A small-molecule ligand and the protein it binds are described below.
Small molecule (SMILES): Cc1c[nH]c2nc(N)[nH]c(=O)c12

Sequence of chain 1.B:
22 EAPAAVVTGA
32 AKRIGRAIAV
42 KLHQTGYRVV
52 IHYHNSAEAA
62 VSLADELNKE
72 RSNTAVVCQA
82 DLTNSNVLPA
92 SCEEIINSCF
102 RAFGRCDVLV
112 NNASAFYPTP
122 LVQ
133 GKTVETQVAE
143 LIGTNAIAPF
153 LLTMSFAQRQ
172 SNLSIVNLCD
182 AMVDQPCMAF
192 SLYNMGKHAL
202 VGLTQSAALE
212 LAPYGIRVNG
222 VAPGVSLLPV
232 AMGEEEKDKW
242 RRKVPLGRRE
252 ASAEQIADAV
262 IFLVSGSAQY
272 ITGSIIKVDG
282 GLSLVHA

Binding-site contacts:
Ligand atom NAE contacts residue SER115 of chain 1.B at 4.1 Å.
Ligand atom CAA contacts residue NAP1 of chain 1.G at 3.5 Å.
Ligand atom CAH contacts residue PHE117 of chain 1.B at 3.7 Å (hydrophobic).
Ligand atom NAG contacts residue NAP1 of chain 1.G at 2.8 Å (h-bond).
Ligand atom OAC contacts residue PHE117 of chain 1.B at 3.9 Å.
Ligand atom CAK contacts residue PHE117 of chain 1.B at 3.5 Å (hydrophobic).
Ligand atom CAJ contacts residue PRO230 of chain 1.B at 4.5 Å (hydrophobic).
Ligand atom CAI contacts residue SER115 of chain 1.B at 3.9 Å.
Ligand atom NAF contacts residue ASP181 of chain 1.B at 3.9 Å.
Ligand atom CAA contacts residue PHE117 of chain 1.B at 4.1 Å (hydrophobic).
Ligand atom CAA contacts residue PRO230 of chain 1.B at 3.8 Å (hydrophobic).
Ligand atom NAE contacts residue NAP1 of chain 1.G at 2.6 Å (h-bond).
Ligand atom NAB contacts residue PHE117 of chain 1.B at 3.5 Å.
Ligand atom CAK contacts residue NAP1 of chain 1.G at 3.5 Å.
Ligand atom CAD contacts residue NAP1 of chain 1.G at 3.1 Å.
Ligand atom NAF contacts residue NAP1 of chain 1.G at 3.4 Å.
Ligand atom OAC contacts residue NAP1 of chain 1.G at 3.4 Å (h-bond).
Ligand atom CAJ contacts residue PHE117 of chain 1.B at 3.6 Å (hydrophobic).
Ligand atom CAH contacts residue NAP1 of chain 1.G at 3.5 Å.
Ligand atom CAL contacts residue PHE117 of chain 1.B at 3.7 Å (hydrophobic).
Ligand atom NAB contacts residue SER115 of chain 1.B at 2.9 Å (h-bond).
Ligand atom CAJ contacts residue ARG34 of chain 1.B at 4.2 Å.
Ligand atom NAG contacts residue PHE117 of chain 1.B at 3.7 Å.
Ligand atom OAC contacts residue ARG34 of chain 1.B at 3.3 Å (salt-bridge).
Ligand atom CAL contacts residue NAP1 of chain 1.G at 3.6 Å.
Ligand atom CAI contacts residue NAP1 of chain 1.G at 3.2 Å.
Ligand atom NAB contacts residue NAP1 of chain 1.G at 3.1 Å (h-bond).
Ligand atom CAD contacts residue ASP181 of chain 1.B at 4.4 Å.
Ligand atom CAD contacts residue TYR194 of chain 1.B at 4.1 Å (hydrophobic).
Ligand atom CAK contacts residue TYR194 of chain 1.B at 3.6 Å (hydrophobic).
Ligand atom OAC contacts residue PRO230 of chain 1.B at 3.5 Å.
Ligand atom NAB contacts residue ALA116 of chain 1.B at 4.5 Å.
Ligand atom NAE contacts residue TYR194 of chain 1.B at 3.5 Å (h-bond).
Ligand atom OAC contacts residue LEU228 of chain 1.B at 4.3 Å.
Ligand atom NAE contacts residue PHE117 of chain 1.B at 3.6 Å.
Ligand atom NAF contacts residue PHE117 of chain 1.B at 3.6 Å.
Ligand atom CAJ contacts residue NAP1 of chain 1.G at 3.5 Å.
Ligand atom CAD contacts residue PHE117 of chain 1.B at 3.7 Å (hydrophobic).
Ligand atom CAI contacts residue PHE117 of chain 1.B at 3.4 Å (hydrophobic).
Ligand atom NAF contacts residue TYR194 of chain 1.B at 3.0 Å (h-bond).